Binding-site contacts:
Ligand atom N2 contacts residue ASN159 of chain 1.F at 2.9 Å (h-bond).
Ligand atom C1 contacts residue ASN159 of chain 1.F at 1.4 Å.
Ligand atom C7 contacts residue ASN159 of chain 1.F at 3.3 Å.
Ligand atom C1 contacts residue ARG154 of chain 1.F at 3.6 Å.
Ligand atom C6 contacts residue ARG154 of chain 1.F at 3.9 Å.
Ligand atom C2 contacts residue ASN159 of chain 1.F at 2.5 Å.
Ligand atom C5 contacts residue ASN159 of chain 1.F at 3.7 Å.
Ligand atom C4 contacts residue ASN159 of chain 1.F at 4.2 Å.
Ligand atom C5 contacts residue ARG154 of chain 1.F at 3.8 Å.
Ligand atom C8 contacts residue ASN159 of chain 1.F at 3.6 Å.
Ligand atom O5 contacts residue ASN159 of chain 1.F at 2.4 Å (h-bond).
Ligand atom C3 contacts residue ASN159 of chain 1.F at 3.8 Å.
Ligand atom O7 contacts residue ASN159 of chain 1.F at 3.1 Å (h-bond).
Ligand atom O5 contacts residue ARG154 of chain 1.F at 3.0 Å (salt-bridge).

A protein and the small-molecule ligand that binds it are described below.
Small molecule (SMILES): CC(=O)N[C@@H]1[C@@H](O)[C@H](O)[C@@H](CO)O[C@H]1O

Sequence of chain 1.F:
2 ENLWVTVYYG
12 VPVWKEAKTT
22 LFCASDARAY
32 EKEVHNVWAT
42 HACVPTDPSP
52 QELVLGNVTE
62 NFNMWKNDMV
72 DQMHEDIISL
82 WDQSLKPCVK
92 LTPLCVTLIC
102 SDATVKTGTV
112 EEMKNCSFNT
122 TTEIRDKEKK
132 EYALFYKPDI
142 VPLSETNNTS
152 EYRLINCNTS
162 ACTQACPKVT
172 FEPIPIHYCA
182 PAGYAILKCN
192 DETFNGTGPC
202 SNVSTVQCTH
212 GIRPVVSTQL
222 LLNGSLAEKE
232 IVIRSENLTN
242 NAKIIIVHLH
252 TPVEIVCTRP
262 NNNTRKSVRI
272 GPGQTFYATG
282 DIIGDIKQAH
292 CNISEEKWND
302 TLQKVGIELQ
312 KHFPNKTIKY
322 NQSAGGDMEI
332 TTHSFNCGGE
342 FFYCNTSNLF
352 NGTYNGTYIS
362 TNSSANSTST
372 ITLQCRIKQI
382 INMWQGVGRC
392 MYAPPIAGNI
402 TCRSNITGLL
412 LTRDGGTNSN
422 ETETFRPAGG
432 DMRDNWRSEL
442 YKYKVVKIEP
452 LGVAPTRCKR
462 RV